This protein binds this small molecule.
Small molecule (SMILES): O=C(O)c1ccccc1CCn1c(-c2cccc(OCCN3CCOCC3)c2)n[nH]c1=S

Binding-site contacts:
Ligand atom NAC contacts residue ASP92 of chain 1.A at 3.5 Å.
Ligand atom NAE contacts residue HIS90 of chain 1.A at 3.0 Å (h-bond).
Ligand atom CAK contacts residue TYR41 of chain 1.A at 3.9 Å (hydrophobic).
Ligand atom NAC contacts residue ZN1 of chain 1.C at 3.7 Å.
Ligand atom SAF contacts residue CYS172 of chain 1.A at 3.5 Å.
Ligand atom CAA contacts residue ASP92 of chain 1.A at 3.4 Å.
Ligand atom CAM contacts residue HIS214 of chain 1.A at 3.7 Å.
Ligand atom SAF contacts residue HIS214 of chain 1.A at 3.5 Å (h-bond).
Ligand atom CAK contacts residue HIS214 of chain 1.A at 3.4 Å.
Ligand atom CAS contacts residue TRP61 of chain 1.A at 3.4 Å (hydrophobic).
Ligand atom NAE contacts residue HIS88 of chain 1.A at 3.4 Å (h-bond).
Ligand atom CAG contacts residue HIS214 of chain 1.A at 3.8 Å.
Ligand atom CAG contacts residue ASP92 of chain 1.A at 3.7 Å.
Ligand atom SAF contacts residue ZN1 of chain 1.C at 2.2 Å.
Ligand atom CAD contacts residue ZN1 of chain 1.C at 3.0 Å.
Ligand atom NAB contacts residue ZN1 of chain 1.B at 3.0 Å.
Ligand atom CAT contacts residue TRP61 of chain 1.A at 3.3 Å (hydrophobic).
Ligand atom CAL contacts residue HIS214 of chain 1.A at 3.4 Å.
Ligand atom SAF contacts residue ZN1 of chain 1.B at 3.5 Å.
Ligand atom CAG contacts residue ZN1 of chain 1.C at 3.7 Å.
Ligand atom NAB contacts residue HIS90 of chain 1.A at 3.1 Å.
Ligand atom OAQ contacts residue GLY183 of chain 1.A at 3.7 Å.
Ligand atom NAE contacts residue ASP92 of chain 1.A at 3.1 Å (salt-bridge).
Ligand atom CAO contacts residue ASN184 of chain 1.A at 3.7 Å.
Ligand atom SAF contacts residue HIS153 of chain 1.A at 3.4 Å.
Ligand atom NAE contacts residue HIS153 of chain 1.A at 3.4 Å (h-bond).
Ligand atom NAE contacts residue ZN1 of chain 1.C at 3.9 Å.
Ligand atom CAD contacts residue ZN1 of chain 1.B at 3.0 Å.
Ligand atom OAX contacts residue ASP91 of chain 1.A at 3.2 Å.
Ligand atom OAP contacts residue TYR175 of chain 1.A at 3.6 Å.
Ligand atom CAD contacts residue HIS153 of chain 1.A at 3.8 Å.
Ligand atom CAU contacts residue TRP61 of chain 1.A at 3.9 Å (hydrophobic).
Ligand atom NAE contacts residue ZN1 of chain 1.B at 1.9 Å.
Ligand atom SAF contacts residue ASP92 of chain 1.A at 3.5 Å (salt-bridge).
Ligand atom CAD contacts residue ASP92 of chain 1.A at 3.3 Å.
Ligand atom CAM contacts residue ARG179 of chain 1.A at 3.8 Å.
Ligand atom NAB contacts residue ASP92 of chain 1.A at 3.2 Å (salt-bridge).
Ligand atom CAJ contacts residue HIS214 of chain 1.A at 3.7 Å.
Ligand atom OAQ contacts residue ASN184 of chain 1.A at 2.8 Å (h-bond).
Ligand atom CAI contacts residue HIS214 of chain 1.A at 3.9 Å.

Sequence of chain 1.A:
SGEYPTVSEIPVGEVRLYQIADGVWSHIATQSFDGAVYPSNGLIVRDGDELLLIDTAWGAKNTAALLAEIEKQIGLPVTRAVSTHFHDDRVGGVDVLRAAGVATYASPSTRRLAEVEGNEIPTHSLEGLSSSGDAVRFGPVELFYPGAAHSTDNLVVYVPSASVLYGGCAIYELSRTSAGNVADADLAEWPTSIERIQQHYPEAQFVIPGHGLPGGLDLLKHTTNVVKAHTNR